Sequence of chain 1.A:
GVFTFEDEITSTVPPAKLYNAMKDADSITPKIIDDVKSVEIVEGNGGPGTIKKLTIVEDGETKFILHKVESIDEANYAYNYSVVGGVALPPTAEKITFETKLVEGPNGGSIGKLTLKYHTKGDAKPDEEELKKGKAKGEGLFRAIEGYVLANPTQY

Binding-site contacts:
Ligand atom CAY contacts residue LYS137 of chain 1.A at 3.6 Å.
Ligand atom CAJ contacts residue LEU141 of chain 1.A at 4.0 Å (hydrophobic).
Ligand atom CBD contacts residue VAL36 of chain 1.A at 4.4 Å (hydrophobic).
Ligand atom OAD contacts residue ASP26 of chain 1.A at 4.0 Å.
Ligand atom CBF contacts residue LEU54 of chain 1.A at 4.0 Å (hydrophobic).
Ligand atom CBD contacts residue LYS137 of chain 1.A at 4.1 Å.
Ligand atom CBC contacts residue ILE33 of chain 1.A at 4.2 Å (hydrophobic).
Ligand atom CAP contacts residue LEU54 of chain 1.A at 4.1 Å (hydrophobic).
Ligand atom CAI contacts residue HIS67 of chain 1.A at 3.7 Å.
Ligand atom CAU contacts residue HIS67 of chain 1.A at 4.1 Å.
Ligand atom CAO contacts residue LEU54 of chain 1.A at 3.6 Å (hydrophobic).
Ligand atom CBE contacts residue LEU54 of chain 1.A at 3.6 Å (hydrophobic).
Ligand atom OAQ contacts residue TYR81 of chain 1.A at 4.2 Å.
Ligand atom CAV contacts residue LEU54 of chain 1.A at 4.2 Å (hydrophobic).
Ligand atom CAK contacts residue LYS137 of chain 1.A at 4.3 Å.
Ligand atom CAJ contacts residue HIS67 of chain 1.A at 3.9 Å.
Ligand atom OAD contacts residue VAL39 of chain 1.A at 4.0 Å.
Ligand atom CBF contacts residue VAL36 of chain 1.A at 4.2 Å (hydrophobic).
Ligand atom CAV contacts residue THR29 of chain 1.A at 3.8 Å.
Ligand atom CAP contacts residue LYS137 of chain 1.A at 4.2 Å.
Ligand atom OAD contacts residue ALA25 of chain 1.A at 3.9 Å.
Ligand atom CAI contacts residue LEU141 of chain 1.A at 3.7 Å (hydrophobic).
Ligand atom CBA contacts residue LEU54 of chain 1.A at 3.9 Å (hydrophobic).
Ligand atom OAG contacts residue ILE56 of chain 1.A at 4.2 Å.
Ligand atom CAP contacts residue ILE65 of chain 1.A at 4.2 Å (hydrophobic).
Ligand atom OAD contacts residue THR29 of chain 1.A at 3.2 Å (h-bond).
Ligand atom CAV contacts residue LEU141 of chain 1.A at 4.2 Å (hydrophobic).
Ligand atom CAO contacts residue THR29 of chain 1.A at 3.7 Å.
Ligand atom OAG contacts residue ILE65 of chain 1.A at 4.0 Å.
Ligand atom CAN contacts residue ILE33 of chain 1.A at 3.8 Å (hydrophobic).
Ligand atom OAC contacts residue ALA25 of chain 1.A at 4.1 Å.
Ligand atom CAT contacts residue ILE33 of chain 1.A at 4.0 Å (hydrophobic).
Ligand atom OAC contacts residue LEU141 of chain 1.A at 4.2 Å.
Ligand atom CAU contacts residue LEU141 of chain 1.A at 3.8 Å (hydrophobic).
Ligand atom OAG contacts residue LYS137 of chain 1.A at 3.2 Å (salt-bridge).
Ligand atom OAQ contacts residue LYS137 of chain 1.A at 4.1 Å.
Ligand atom OAB contacts residue ILE33 of chain 1.A at 3.8 Å.
Ligand atom CAI contacts residue TYR81 of chain 1.A at 3.8 Å (hydrophobic).
Ligand atom CAJ contacts residue TYR81 of chain 1.A at 3.8 Å (hydrophobic).
Ligand atom OAR contacts residue ILE33 of chain 1.A at 4.0 Å.

A protein and the small-molecule ligand that binds it are described below.
Small molecule (SMILES): Oc1cc(O)c2c(c1)O[C@H](c1ccc(O)c(O)c1)[C@H](O)C2